Sequence of chain 1.B:
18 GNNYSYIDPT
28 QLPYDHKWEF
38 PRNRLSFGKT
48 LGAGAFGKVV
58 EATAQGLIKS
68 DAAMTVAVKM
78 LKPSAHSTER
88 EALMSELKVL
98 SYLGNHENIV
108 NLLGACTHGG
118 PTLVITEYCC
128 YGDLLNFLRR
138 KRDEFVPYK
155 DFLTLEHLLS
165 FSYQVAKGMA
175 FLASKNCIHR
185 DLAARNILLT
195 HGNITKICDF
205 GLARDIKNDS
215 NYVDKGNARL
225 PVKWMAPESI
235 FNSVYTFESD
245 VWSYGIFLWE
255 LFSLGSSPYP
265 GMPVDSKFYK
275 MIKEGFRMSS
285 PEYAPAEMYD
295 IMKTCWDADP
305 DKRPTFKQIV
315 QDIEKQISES

The protein below binds the small molecule below.
Small molecule (SMILES): Cn1cc(-c2cc3c(N4CCN(c5ncc([C@@](C)(N)c6ccc(F)cc6)cn5)CC4)ncnn3c2)cn1

Binding-site contacts:
Ligand atom C23 contacts residue ALA74 of chain 1.B at 3.5 Å (hydrophobic).
Ligand atom C23 contacts residue GLU124 of chain 1.B at 3.3 Å.
Ligand atom N9 contacts residue GLU124 of chain 1.B at 3.6 Å.
Ligand atom C13 contacts residue GLY54 of chain 1.B at 3.7 Å.
Ligand atom N9 contacts residue CYS126 of chain 1.B at 3.1 Å (h-bond).
Ligand atom N5 contacts residue GLY49 of chain 1.B at 3.6 Å.
Ligand atom C17 contacts residue MET77 of chain 1.B at 3.7 Å (hydrophobic).
Ligand atom C contacts residue CYS127 of chain 1.B at 3.3 Å (hydrophobic).
Ligand atom C7 contacts residue CYS202 of chain 1.B at 3.6 Å (hydrophobic).
Ligand atom C13 contacts residue ALA50 of chain 1.B at 3.5 Å (hydrophobic).
Ligand atom N7 contacts residue ASP203 of chain 1.B at 3.7 Å.
Ligand atom C18 contacts residue LYS76 of chain 1.B at 3.5 Å.
Ligand atom C25 contacts residue CYS126 of chain 1.B at 3.3 Å (hydrophobic).
Ligand atom C15 contacts residue GLY54 of chain 1.B at 3.6 Å.
Ligand atom C4 contacts residue TYR125 of chain 1.B at 3.5 Å (hydrophobic).
Ligand atom C4 contacts residue CYS126 of chain 1.B at 3.0 Å (hydrophobic).
Ligand atom C3 contacts residue CYS126 of chain 1.B at 3.6 Å (hydrophobic).
Ligand atom C17 contacts residue LYS76 of chain 1.B at 3.4 Å.
Ligand atom N8 contacts residue LEU192 of chain 1.B at 3.4 Å.
Ligand atom C6 contacts residue LEU192 of chain 1.B at 3.4 Å (hydrophobic).
Ligand atom C16 contacts residue GLY54 of chain 1.B at 3.7 Å.
Ligand atom C25 contacts residue GLY129 of chain 1.B at 3.5 Å.
Ligand atom C1 contacts residue GLY129 of chain 1.B at 3.5 Å.
Ligand atom F contacts residue LEU78 of chain 1.B at 3.1 Å.
Ligand atom C9 contacts residue VAL56 of chain 1.B at 3.6 Å (hydrophobic).
Ligand atom C16 contacts residue LYS55 of chain 1.B at 3.4 Å.
Ligand atom F contacts residue MET77 of chain 1.B at 3.4 Å.
Ligand atom N2 contacts residue CYS126 of chain 1.B at 3.7 Å.
Ligand atom N7 contacts residue VAL56 of chain 1.B at 3.7 Å.
Ligand atom C15 contacts residue LYS55 of chain 1.B at 3.5 Å.
Ligand atom C13 contacts residue GLY51 of chain 1.B at 3.3 Å.
Ligand atom C2 contacts residue GLY129 of chain 1.B at 3.4 Å.
Ligand atom C25 contacts residue TYR125 of chain 1.B at 3.6 Å (hydrophobic).
Ligand atom C23 contacts residue LEU192 of chain 1.B at 3.5 Å (hydrophobic).
Ligand atom C5 contacts residue LEU192 of chain 1.B at 3.6 Å (hydrophobic).
Ligand atom C16 contacts residue LYS76 of chain 1.B at 3.4 Å.
Ligand atom N contacts residue GLY129 of chain 1.B at 3.7 Å.
Ligand atom C20 contacts residue ASP203 of chain 1.B at 3.7 Å.
Ligand atom C16 contacts residue MET77 of chain 1.B at 3.3 Å (hydrophobic).
Ligand atom N9 contacts residue TYR125 of chain 1.B at 3.5 Å.